A small-molecule ligand and the protein it binds are described below.
Small molecule (SMILES): CCc1nc(N)nc(N)c1-c1ccc(Cl)cc1

Binding-site contacts:
Ligand atom C2 contacts residue TRP6 of chain 1.A at 3.7 Å (hydrophobic).
Ligand atom C15 contacts residue ASP27 of chain 1.A at 3.5 Å.
Ligand atom C11 contacts residue NDP1 of chain 1.D at 3.6 Å.
Ligand atom C16 contacts residue GLN28 of chain 1.A at 3.7 Å.
Ligand atom N1 contacts residue NDP1 of chain 1.D at 3.6 Å (h-bond).
Ligand atom C3 contacts residue ILE5 of chain 1.A at 3.7 Å (hydrophobic).
Ligand atom N1 contacts residue PHE31 of chain 1.A at 3.7 Å.
Ligand atom C12 contacts residue ILE20 of chain 1.A at 3.8 Å (hydrophobic).
Ligand atom N14 contacts residue TRP6 of chain 1.A at 3.4 Å.
Ligand atom C8 contacts residue PHE31 of chain 1.A at 3.6 Å (hydrophobic).
Ligand atom C2 contacts residue ALA7 of chain 1.A at 3.6 Å (hydrophobic).
Ligand atom C12 contacts residue NDP1 of chain 1.D at 3.3 Å.
Ligand atom C16 contacts residue MES1 of chain 1.F at 3.7 Å.
Ligand atom N1 contacts residue ILE5 of chain 1.A at 3.5 Å (h-bond).
Ligand atom CL1 contacts residue LEU50 of chain 1.A at 3.5 Å.
Ligand atom N1 contacts residue TRP6 of chain 1.A at 3.3 Å.
Ligand atom C15 contacts residue MES1 of chain 1.F at 3.8 Å.
Ligand atom N14 contacts residue ALA7 of chain 1.A at 3.5 Å (h-bond).
Ligand atom CL1 contacts residue SER49 of chain 1.A at 3.8 Å.
Ligand atom N13 contacts residue ILE94 of chain 1.A at 2.9 Å (h-bond).
Ligand atom C4 contacts residue NDP1 of chain 1.D at 3.6 Å.
Ligand atom N14 contacts residue THR113 of chain 1.A at 3.6 Å.
Ligand atom C10 contacts residue MES1 of chain 1.F at 3.8 Å.
Ligand atom N13 contacts residue PHE31 of chain 1.A at 3.6 Å.
Ligand atom C2 contacts residue ASP27 of chain 1.A at 3.6 Å.
Ligand atom C3 contacts residue PHE31 of chain 1.A at 3.5 Å (hydrophobic).
Ligand atom C3 contacts residue NDP1 of chain 1.D at 3.4 Å.
Ligand atom N13 contacts residue ILE5 of chain 1.A at 2.9 Å (h-bond).
Ligand atom N6 contacts residue ALA7 of chain 1.A at 3.9 Å.
Ligand atom N14 contacts residue ASP27 of chain 1.A at 2.8 Å (salt-bridge).
Ligand atom N13 contacts residue NDP1 of chain 1.D at 3.7 Å.
Ligand atom CL1 contacts residue THR46 of chain 1.A at 3.5 Å.
Ligand atom C16 contacts residue ASP27 of chain 1.A at 3.4 Å.
Ligand atom N6 contacts residue ASP27 of chain 1.A at 2.8 Å (salt-bridge).
Ligand atom C4 contacts residue PHE31 of chain 1.A at 3.9 Å (hydrophobic).
Ligand atom N13 contacts residue TYR100 of chain 1.A at 3.7 Å.
Ligand atom C9 contacts residue MES1 of chain 1.F at 3.5 Å.
Ligand atom C8 contacts residue MES1 of chain 1.F at 3.8 Å.
Ligand atom N1 contacts residue ALA7 of chain 1.A at 3.8 Å.
Ligand atom C5 contacts residue ASP27 of chain 1.A at 3.6 Å.

Sequence of chain 1.A:
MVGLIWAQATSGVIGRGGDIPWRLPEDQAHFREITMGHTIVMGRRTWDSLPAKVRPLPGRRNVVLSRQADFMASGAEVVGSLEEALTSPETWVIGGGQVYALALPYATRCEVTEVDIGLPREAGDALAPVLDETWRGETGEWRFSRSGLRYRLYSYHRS